Sequence of chain 1.A:
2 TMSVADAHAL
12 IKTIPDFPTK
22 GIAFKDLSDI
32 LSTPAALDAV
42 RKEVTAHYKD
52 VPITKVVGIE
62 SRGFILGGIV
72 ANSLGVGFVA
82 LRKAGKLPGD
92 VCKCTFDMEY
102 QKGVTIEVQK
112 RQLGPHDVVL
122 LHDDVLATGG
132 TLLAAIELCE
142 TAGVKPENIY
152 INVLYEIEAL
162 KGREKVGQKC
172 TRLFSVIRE

This small molecule binds to this protein.
Small molecule (SMILES): O=P(O)(O)OC[C@H]1O[C@H](O[P](=O)(O)OP(=O)(O)O)[C@H](O)[C@@H]1O

Binding-site contacts:
Ligand atom O2P contacts residue THR132 of chain 2.A at 2.9 Å (h-bond).
Ligand atom O3 contacts residue ASP124 of chain 2.A at 2.6 Å (salt-bridge).
Ligand atom C3 contacts residue MG1 of chain 2.B at 3.4 Å.
Ligand atom C2 contacts residue ASP125 of chain 2.A at 3.5 Å.
Ligand atom O2 contacts residue MG1 of chain 2.B at 2.5 Å.
Ligand atom C3 contacts residue ASP124 of chain 2.A at 3.6 Å.
Ligand atom P contacts residue THR129 of chain 2.A at 3.5 Å.
Ligand atom O2P contacts residue GLY131 of chain 2.A at 3.4 Å (h-bond).
Ligand atom PB contacts residue MG1 of chain 2.B at 3.2 Å.
Ligand atom O1P contacts residue ALA128 of chain 2.A at 2.8 Å (h-bond).
Ligand atom C3 contacts residue VAL126 of chain 2.A at 3.5 Å (hydrophobic).
Ligand atom O2 contacts residue ASP125 of chain 2.A at 2.7 Å (salt-bridge).
Ligand atom O1B contacts residue ARG63 of chain 2.A at 3.0 Å (salt-bridge).
Ligand atom O3B contacts residue ARG63 of chain 2.A at 3.0 Å (salt-bridge).
Ligand atom O1P contacts residue THR129 of chain 2.A at 3.0 Å (h-bond).
Ligand atom O5 contacts residue ALA128 of chain 2.A at 3.5 Å.
Ligand atom PA contacts residue MG1 of chain 2.B at 3.3 Å.
Ligand atom C1 contacts residue MG1 of chain 2.B at 3.3 Å.
Ligand atom O1 contacts residue MG1 of chain 2.B at 2.3 Å.
Ligand atom O3B contacts residue SER62 of chain 2.A at 2.9 Å (h-bond).
Ligand atom O3P contacts residue ALA128 of chain 2.A at 3.3 Å.
Ligand atom O4 contacts residue MET99 of chain 2.A at 3.1 Å.
Ligand atom O3A contacts residue MG1 of chain 2.B at 3.0 Å.
Ligand atom C2 contacts residue MG1 of chain 2.B at 3.2 Å.
Ligand atom O2 contacts residue ARG63 of chain 2.A at 3.2 Å.
Ligand atom O2P contacts residue MET99 of chain 2.A at 3.3 Å.
Ligand atom O3B contacts residue MG1 of chain 2.B at 2.2 Å.
Ligand atom C1 contacts residue 9DA1 of chain 2.C at 3.4 Å.
Ligand atom O2B contacts residue ARG83 of chain 1.A at 3.1 Å (salt-bridge).
Ligand atom O3P contacts residue GLU100 of chain 2.A at 3.2 Å (salt-bridge).
Ligand atom O2B contacts residue SER62 of chain 2.A at 3.4 Å (h-bond).
Ligand atom O1P contacts residue GLY130 of chain 2.A at 2.8 Å (h-bond).
Ligand atom C5 contacts residue VAL126 of chain 2.A at 3.4 Å (hydrophobic).
Ligand atom O3P contacts residue THR129 of chain 2.A at 2.6 Å (h-bond).
Ligand atom O2A contacts residue TYR101 of chain 2.A at 2.8 Å (h-bond).
Ligand atom O4 contacts residue 9DA1 of chain 2.C at 3.5 Å.
Ligand atom O1B contacts residue ARG83 of chain 1.A at 3.5 Å (salt-bridge).
Ligand atom O3 contacts residue MG1 of chain 2.B at 2.5 Å.
Ligand atom O1A contacts residue MET99 of chain 2.A at 3.6 Å.
Ligand atom P contacts residue ALA128 of chain 2.A at 3.6 Å.

Sequence of chain 2.A:
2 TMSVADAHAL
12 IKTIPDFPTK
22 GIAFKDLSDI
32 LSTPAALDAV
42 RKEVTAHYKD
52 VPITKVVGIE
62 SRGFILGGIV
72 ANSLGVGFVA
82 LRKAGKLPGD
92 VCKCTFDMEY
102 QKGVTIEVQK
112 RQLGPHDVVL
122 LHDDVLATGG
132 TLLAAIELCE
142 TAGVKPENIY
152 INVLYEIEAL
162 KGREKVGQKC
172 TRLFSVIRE